Binding-site contacts:
Ligand atom O6 contacts residue HIS285 of chain 1.D at 3.2 Å.
Ligand atom O2 contacts residue GLY48 of chain 1.D at 3.3 Å (h-bond).
Ligand atom O3P contacts residue ASN50 of chain 1.D at 3.7 Å.
Ligand atom C8 contacts residue ARG287 of chain 1.D at 3.7 Å.
Ligand atom N2 contacts residue ASP364 of chain 1.D at 3.6 Å.
Ligand atom O6 contacts residue PHE382 of chain 1.D at 3.6 Å.
Ligand atom O3' contacts residue ASN50 of chain 1.D at 3.2 Å (h-bond).
Ligand atom N2 contacts residue VAL360 of chain 1.D at 3.8 Å.
Ligand atom O6 contacts residue THR325 of chain 1.D at 3.1 Å (h-bond).
Ligand atom O2X contacts residue ARG287 of chain 1.D at 2.8 Å (salt-bridge).
Ligand atom O3P contacts residue THR381 of chain 1.D at 2.9 Å (h-bond).
Ligand atom O6 contacts residue ALA324 of chain 1.D at 3.2 Å.
Ligand atom O3 contacts residue PRO46 of chain 1.D at 3.4 Å (h-bond).
Ligand atom N7 contacts residue PHE382 of chain 1.D at 3.7 Å.
Ligand atom O2P contacts residue ARG287 of chain 1.D at 3.8 Å.
Ligand atom N1 contacts residue ASP364 of chain 1.D at 3.5 Å (salt-bridge).
Ligand atom N2 contacts residue ALA361 of chain 1.D at 3.0 Å.
Ligand atom N1 contacts residue PHE382 of chain 1.D at 3.4 Å.
Ligand atom O2P contacts residue SER380 of chain 1.D at 3.4 Å (h-bond).
Ligand atom P contacts residue PHE382 of chain 1.D at 3.8 Å.
Ligand atom O1P contacts residue ARG287 of chain 1.D at 3.7 Å.
Ligand atom O1X contacts residue VAL379 of chain 1.D at 2.9 Å (h-bond).
Ligand atom O1X contacts residue SER380 of chain 1.D at 3.5 Å.
Ligand atom N7 contacts residue ASP326 of chain 1.D at 3.8 Å.
Ligand atom C4 contacts residue PHE382 of chain 1.D at 3.5 Å (hydrophobic).
Ligand atom C2 contacts residue PHE382 of chain 1.D at 3.5 Å (hydrophobic).
Ligand atom O4 contacts residue ARG287 of chain 1.D at 3.4 Å (salt-bridge).
Ligand atom C6A contacts residue TRP293 of chain 1.D at 3.7 Å (hydrophobic).
Ligand atom O1X contacts residue THR381 of chain 1.D at 3.6 Å.
Ligand atom N3 contacts residue PHE382 of chain 1.D at 3.6 Å.
Ligand atom O5' contacts residue ARG287 of chain 1.D at 3.1 Å (salt-bridge).
Ligand atom N7 contacts residue HIS285 of chain 1.D at 3.2 Å (h-bond).
Ligand atom C5' contacts residue ARG287 of chain 1.D at 3.0 Å.
Ligand atom C6 contacts residue PHE382 of chain 1.D at 3.2 Å (hydrophobic).
Ligand atom C2 contacts residue ALA361 of chain 1.D at 3.8 Å (hydrophobic).
Ligand atom C3' contacts residue ASN50 of chain 1.D at 3.5 Å.
Ligand atom O1P contacts residue SER380 of chain 1.D at 3.0 Å (h-bond).
Ligand atom C5 contacts residue PHE382 of chain 1.D at 3.3 Å (hydrophobic).
Ligand atom O2P contacts residue THR381 of chain 1.D at 3.2 Å (h-bond).
Ligand atom O1P contacts residue PHE382 of chain 1.D at 2.8 Å.

The protein below binds the small molecule below.
Small molecule (SMILES): C[C@@H]1O[C@H](OP(=O)(O)OP(=O)(O)OC[C@H]2O[C@@H](n3cnc4c(=O)[nH]c(N)nc43)[C@H](O)[C@@H]2O)[C@@H](O)[C@H](O)[C@@H]1O

Sequence of chain 1.D:
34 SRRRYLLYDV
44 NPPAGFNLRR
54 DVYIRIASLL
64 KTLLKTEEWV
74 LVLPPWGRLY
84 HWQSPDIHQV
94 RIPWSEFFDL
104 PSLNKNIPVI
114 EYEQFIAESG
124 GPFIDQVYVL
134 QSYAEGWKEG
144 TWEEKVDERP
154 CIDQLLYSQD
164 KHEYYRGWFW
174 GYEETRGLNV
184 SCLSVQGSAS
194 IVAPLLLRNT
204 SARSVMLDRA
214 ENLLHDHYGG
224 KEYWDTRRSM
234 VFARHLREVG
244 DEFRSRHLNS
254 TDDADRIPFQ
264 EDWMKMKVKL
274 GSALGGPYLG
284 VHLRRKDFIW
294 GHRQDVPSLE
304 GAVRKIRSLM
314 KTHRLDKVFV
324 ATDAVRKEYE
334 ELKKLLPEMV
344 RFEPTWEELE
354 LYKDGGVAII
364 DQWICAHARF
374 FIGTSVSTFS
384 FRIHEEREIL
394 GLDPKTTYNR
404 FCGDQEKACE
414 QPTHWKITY